Sequence of chain 1.D:
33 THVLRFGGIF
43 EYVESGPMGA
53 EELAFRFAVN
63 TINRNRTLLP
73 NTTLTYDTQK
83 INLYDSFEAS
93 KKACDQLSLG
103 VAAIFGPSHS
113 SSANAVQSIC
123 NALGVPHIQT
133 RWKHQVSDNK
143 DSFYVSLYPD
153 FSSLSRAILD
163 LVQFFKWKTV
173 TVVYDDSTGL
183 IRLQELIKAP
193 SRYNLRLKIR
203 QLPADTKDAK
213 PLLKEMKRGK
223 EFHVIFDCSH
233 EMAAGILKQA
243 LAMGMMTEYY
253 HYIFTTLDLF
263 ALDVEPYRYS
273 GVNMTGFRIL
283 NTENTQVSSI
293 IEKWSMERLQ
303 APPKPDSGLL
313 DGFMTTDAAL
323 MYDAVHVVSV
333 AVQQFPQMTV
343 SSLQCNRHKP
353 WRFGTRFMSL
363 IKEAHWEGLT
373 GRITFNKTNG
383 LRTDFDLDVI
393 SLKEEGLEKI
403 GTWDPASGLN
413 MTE

A protein and the small-molecule ligand that binds it are described below.
Small molecule (SMILES): CC(=O)N[C@@H]1[C@@H](O)[C@H](O)[C@@H](CO)O[C@H]1O

Binding-site contacts:
Ligand atom C6 contacts residue ASN275 of chain 1.D at 4.3 Å.
Ligand atom O5 contacts residue ASN275 of chain 1.D at 2.5 Å (h-bond).
Ligand atom C4 contacts residue ASN275 of chain 1.D at 4.3 Å.
Ligand atom O6 contacts residue ASN275 of chain 1.D at 3.8 Å.
Ligand atom C5 contacts residue ASN275 of chain 1.D at 3.7 Å.
Ligand atom O6 contacts residue LYS395 of chain 1.D at 3.8 Å.
Ligand atom C3 contacts residue ASN275 of chain 1.D at 3.9 Å.
Ligand atom O7 contacts residue GLU250 of chain 1.D at 3.7 Å.
Ligand atom C6 contacts residue LYS395 of chain 1.D at 3.7 Å.
Ligand atom C7 contacts residue ASN275 of chain 1.D at 3.5 Å.
Ligand atom O7 contacts residue ASN275 of chain 1.D at 3.7 Å.
Ligand atom C7 contacts residue GLU250 of chain 1.D at 4.4 Å.
Ligand atom C8 contacts residue GLU250 of chain 1.D at 4.2 Å.
Ligand atom C1 contacts residue ASN275 of chain 1.D at 1.5 Å.
Ligand atom N2 contacts residue ASN275 of chain 1.D at 2.9 Å (h-bond).
Ligand atom C2 contacts residue ASN275 of chain 1.D at 2.5 Å.